Binding-site contacts:
Ligand atom C6 contacts residue SER227 of chain 1.B at 4.0 Å.
Ligand atom O5 contacts residue SER229 of chain 1.B at 3.6 Å (h-bond).
Ligand atom C5 contacts residue SER227 of chain 1.B at 4.0 Å.
Ligand atom C2 contacts residue ASN230 of chain 1.B at 2.5 Å.
Ligand atom C5 contacts residue ASN230 of chain 1.B at 3.7 Å.
Ligand atom C6 contacts residue SER229 of chain 1.B at 4.0 Å.
Ligand atom C1 contacts residue SER227 of chain 1.B at 4.1 Å.
Ligand atom C7 contacts residue ASN230 of chain 1.B at 3.6 Å.
Ligand atom C5 contacts residue SER229 of chain 1.B at 4.4 Å.
Ligand atom O5 contacts residue ASN230 of chain 1.B at 2.4 Å (h-bond).
Ligand atom C4 contacts residue ASN230 of chain 1.B at 4.2 Å.
Ligand atom N2 contacts residue THR232 of chain 1.B at 4.3 Å.
Ligand atom O5 contacts residue SER227 of chain 1.B at 3.5 Å (h-bond).
Ligand atom O7 contacts residue ASN230 of chain 1.B at 3.9 Å.
Ligand atom O5 contacts residue THR232 of chain 1.B at 4.4 Å.
Ligand atom C1 contacts residue ASN230 of chain 1.B at 1.4 Å.
Ligand atom O6 contacts residue SER227 of chain 1.B at 2.9 Å (h-bond).
Ligand atom C2 contacts residue THR232 of chain 1.B at 4.5 Å.
Ligand atom N2 contacts residue ASN230 of chain 1.B at 2.9 Å (h-bond).
Ligand atom C3 contacts residue ASN230 of chain 1.B at 3.8 Å.
Ligand atom O6 contacts residue SER229 of chain 1.B at 2.9 Å (h-bond).
Ligand atom C1 contacts residue THR232 of chain 1.B at 3.6 Å.

The protein below binds the small molecule below.
Small molecule (SMILES): CC(=O)N[C@@H]1[C@@H](O)[C@H](O)[C@@H](CO)O[C@H]1O

Sequence of chain 1.B:
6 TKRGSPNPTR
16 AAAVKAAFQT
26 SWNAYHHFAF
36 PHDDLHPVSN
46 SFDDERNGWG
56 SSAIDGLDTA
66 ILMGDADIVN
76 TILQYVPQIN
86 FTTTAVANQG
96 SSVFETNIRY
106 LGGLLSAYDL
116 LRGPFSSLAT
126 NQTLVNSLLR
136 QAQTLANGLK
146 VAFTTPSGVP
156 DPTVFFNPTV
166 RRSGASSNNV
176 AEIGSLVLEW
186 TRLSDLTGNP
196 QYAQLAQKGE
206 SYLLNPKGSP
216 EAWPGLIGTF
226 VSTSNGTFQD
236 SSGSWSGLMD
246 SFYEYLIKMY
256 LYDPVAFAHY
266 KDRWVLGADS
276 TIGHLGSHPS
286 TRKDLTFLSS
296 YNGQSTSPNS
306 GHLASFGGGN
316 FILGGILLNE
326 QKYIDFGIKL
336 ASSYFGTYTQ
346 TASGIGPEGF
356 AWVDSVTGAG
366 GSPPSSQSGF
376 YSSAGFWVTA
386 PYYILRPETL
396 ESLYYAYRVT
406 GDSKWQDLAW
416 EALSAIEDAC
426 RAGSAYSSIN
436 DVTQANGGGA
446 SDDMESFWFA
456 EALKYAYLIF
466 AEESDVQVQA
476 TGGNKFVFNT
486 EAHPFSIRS